Sequence of chain 1.A:
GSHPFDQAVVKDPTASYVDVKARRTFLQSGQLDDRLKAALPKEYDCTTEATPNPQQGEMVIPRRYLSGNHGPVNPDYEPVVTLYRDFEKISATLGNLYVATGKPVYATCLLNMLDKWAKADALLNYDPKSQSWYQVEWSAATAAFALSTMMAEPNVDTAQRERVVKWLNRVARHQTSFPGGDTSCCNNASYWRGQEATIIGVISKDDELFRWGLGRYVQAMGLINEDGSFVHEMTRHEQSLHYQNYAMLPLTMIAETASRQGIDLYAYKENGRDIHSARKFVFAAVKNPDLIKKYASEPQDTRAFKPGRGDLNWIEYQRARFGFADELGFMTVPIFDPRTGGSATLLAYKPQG

A small-molecule ligand and the protein it binds are described below.
Small molecule (SMILES): O=C(O)C1=C[C@H](O)[C@H](O)[C@H](O[C@H]2[C@H](O)[C@H](O)[C@H](O[C@H]3[C@H](O)[C@H](O)[C@H](O[C@H]4[C@H](O)[C@H](O)[C@H](O)O[C@@H]4C(=O)O)O[C@@H]3C(=O)O)O[C@H]2C(=O)O)O1

Binding-site contacts:
Ligand atom C6 contacts residue TYR77 of chain 1.A at 3.3 Å (hydrophobic).
Ligand atom C5 contacts residue TYR243 of chain 1.A at 3.3 Å (hydrophobic).
Ligand atom O4 contacts residue TYR243 of chain 1.A at 3.0 Å (h-bond).
Ligand atom O2 contacts residue ARG64 of chain 1.A at 3.2 Å (salt-bridge).
Ligand atom C6 contacts residue ARG85 of chain 1.A at 3.4 Å.
Ligand atom C3 contacts residue ARG64 of chain 1.A at 3.4 Å.
Ligand atom O5 contacts residue ARG64 of chain 1.A at 3.5 Å.
Ligand atom O3 contacts residue TRP138 of chain 1.A at 3.4 Å.
Ligand atom O3 contacts residue HIS242 of chain 1.A at 3.1 Å (h-bond).
Ligand atom O6A contacts residue ASN188 of chain 1.A at 3.1 Å (h-bond).
Ligand atom O6B contacts residue ARG339 of chain 1.A at 2.9 Å (salt-bridge).
Ligand atom O6B contacts residue ARG85 of chain 1.A at 3.1 Å (salt-bridge).
Ligand atom C5 contacts residue TRP138 of chain 1.A at 3.5 Å (hydrophobic).
Ligand atom O6B contacts residue ASN188 of chain 1.A at 3.1 Å (h-bond).
Ligand atom O2 contacts residue TYR134 of chain 1.A at 3.4 Å.
Ligand atom C6 contacts residue ARG309 of chain 1.A at 3.5 Å.
Ligand atom O6B contacts residue ARG309 of chain 1.A at 2.6 Å (salt-bridge).
Ligand atom O3 contacts residue ARG303 of chain 1.A at 3.6 Å (salt-bridge).
Ligand atom C3 contacts residue TYR246 of chain 1.A at 3.4 Å (hydrophobic).
Ligand atom C2 contacts residue GLN131 of chain 1.A at 3.5 Å.
Ligand atom O2 contacts residue TYR243 of chain 1.A at 3.2 Å (h-bond).
Ligand atom O6B contacts residue ARG236 of chain 1.A at 2.9 Å (salt-bridge).
Ligand atom C6 contacts residue ASN188 of chain 1.A at 3.6 Å.
Ligand atom O2 contacts residue ARG339 of chain 1.A at 2.9 Å (salt-bridge).
Ligand atom C4 contacts residue TYR243 of chain 1.A at 3.5 Å (hydrophobic).
Ligand atom O6B contacts residue TYR77 of chain 1.A at 3.5 Å (h-bond).
Ligand atom O6A contacts residue TYR77 of chain 1.A at 2.5 Å (h-bond).
Ligand atom O6A contacts residue GLY310 of chain 1.A at 2.8 Å (h-bond).
Ligand atom O6B contacts residue TRP138 of chain 1.A at 3.3 Å.
Ligand atom O6B contacts residue ARG303 of chain 1.A at 2.9 Å (salt-bridge).
Ligand atom O6A contacts residue ARG85 of chain 1.A at 3.3 Å (salt-bridge).
Ligand atom C2 contacts residue TYR243 of chain 1.A at 3.6 Å (hydrophobic).
Ligand atom O6A contacts residue ARG64 of chain 1.A at 2.9 Å (salt-bridge).
Ligand atom C2 contacts residue ARG85 of chain 1.A at 3.6 Å.
Ligand atom O3 contacts residue GLN131 of chain 1.A at 3.2 Å (h-bond).
Ligand atom C1 contacts residue ARG85 of chain 1.A at 3.3 Å.
Ligand atom O2 contacts residue GLN131 of chain 1.A at 3.2 Å (h-bond).
Ligand atom C6 contacts residue TRP138 of chain 1.A at 3.4 Å (hydrophobic).
Ligand atom O3 contacts residue ARG64 of chain 1.A at 3.2 Å.
Ligand atom O5 contacts residue TRP138 of chain 1.A at 3.3 Å.